Sequence of chain 1.M:
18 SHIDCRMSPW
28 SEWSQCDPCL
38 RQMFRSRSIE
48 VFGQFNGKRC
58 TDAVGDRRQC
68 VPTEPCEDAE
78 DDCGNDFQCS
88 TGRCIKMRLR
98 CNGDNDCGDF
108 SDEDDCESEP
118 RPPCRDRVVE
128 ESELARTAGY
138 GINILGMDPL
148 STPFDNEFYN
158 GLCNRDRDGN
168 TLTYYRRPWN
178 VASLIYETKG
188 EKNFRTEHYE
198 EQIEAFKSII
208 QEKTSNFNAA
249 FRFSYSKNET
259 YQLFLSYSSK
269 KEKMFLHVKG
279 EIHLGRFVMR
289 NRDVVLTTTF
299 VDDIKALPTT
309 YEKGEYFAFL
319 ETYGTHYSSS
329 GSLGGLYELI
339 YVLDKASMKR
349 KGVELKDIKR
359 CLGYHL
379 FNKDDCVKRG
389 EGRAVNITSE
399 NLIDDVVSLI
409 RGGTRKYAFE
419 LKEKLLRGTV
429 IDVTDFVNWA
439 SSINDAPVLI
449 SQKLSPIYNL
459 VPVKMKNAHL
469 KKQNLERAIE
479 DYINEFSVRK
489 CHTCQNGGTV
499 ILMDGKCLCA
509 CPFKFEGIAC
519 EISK

A small-molecule ligand and the protein it binds are described below.
Small molecule (SMILES): OC[C@H]1O[C@@H](O)[C@@H](O)[C@@H](O)[C@@H]1O

Binding-site contacts:
Ligand atom C3 contacts residue TRP27 of chain 1.M at 3.9 Å (hydrophobic).
Ligand atom C2 contacts residue TRP27 of chain 1.M at 2.5 Å (hydrophobic).
Ligand atom C5 contacts residue ARG42 of chain 1.M at 3.8 Å.
Ligand atom O5 contacts residue TRP27 of chain 1.M at 2.5 Å.
Ligand atom C4 contacts residue TRP27 of chain 1.M at 4.4 Å (hydrophobic).
Ligand atom C1 contacts residue ARG42 of chain 1.M at 3.9 Å.
Ligand atom O2 contacts residue TRP27 of chain 1.M at 3.0 Å.
Ligand atom C1 contacts residue TRP27 of chain 1.M at 1.5 Å (hydrophobic).
Ligand atom O2 contacts residue PRO26 of chain 1.M at 3.7 Å.
Ligand atom O5 contacts residue ARG42 of chain 1.M at 3.2 Å (salt-bridge).
Ligand atom C5 contacts residue TRP27 of chain 1.M at 3.8 Å (hydrophobic).
Ligand atom C6 contacts residue ARG42 of chain 1.M at 3.7 Å.